The protein below binds the small molecule below.
Small molecule (SMILES): O=C(O)/C=C/C(=O)O

Sequence of chain 1.D:
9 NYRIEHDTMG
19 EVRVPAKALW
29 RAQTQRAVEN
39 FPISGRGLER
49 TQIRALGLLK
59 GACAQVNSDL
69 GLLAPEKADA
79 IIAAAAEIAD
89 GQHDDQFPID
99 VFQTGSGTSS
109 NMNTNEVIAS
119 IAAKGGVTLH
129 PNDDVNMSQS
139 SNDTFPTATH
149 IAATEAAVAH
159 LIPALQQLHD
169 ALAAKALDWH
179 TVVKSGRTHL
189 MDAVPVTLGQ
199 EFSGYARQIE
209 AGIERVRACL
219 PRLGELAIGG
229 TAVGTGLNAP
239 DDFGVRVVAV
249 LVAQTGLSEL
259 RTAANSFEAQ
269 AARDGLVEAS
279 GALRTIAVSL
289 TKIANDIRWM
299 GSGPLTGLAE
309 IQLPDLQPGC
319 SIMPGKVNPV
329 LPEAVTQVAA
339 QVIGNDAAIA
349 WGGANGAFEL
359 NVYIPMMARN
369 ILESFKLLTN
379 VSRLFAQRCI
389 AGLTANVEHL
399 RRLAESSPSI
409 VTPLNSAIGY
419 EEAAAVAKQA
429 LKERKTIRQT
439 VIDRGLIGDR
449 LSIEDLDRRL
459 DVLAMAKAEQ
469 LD

Sequence of chain 1.A:
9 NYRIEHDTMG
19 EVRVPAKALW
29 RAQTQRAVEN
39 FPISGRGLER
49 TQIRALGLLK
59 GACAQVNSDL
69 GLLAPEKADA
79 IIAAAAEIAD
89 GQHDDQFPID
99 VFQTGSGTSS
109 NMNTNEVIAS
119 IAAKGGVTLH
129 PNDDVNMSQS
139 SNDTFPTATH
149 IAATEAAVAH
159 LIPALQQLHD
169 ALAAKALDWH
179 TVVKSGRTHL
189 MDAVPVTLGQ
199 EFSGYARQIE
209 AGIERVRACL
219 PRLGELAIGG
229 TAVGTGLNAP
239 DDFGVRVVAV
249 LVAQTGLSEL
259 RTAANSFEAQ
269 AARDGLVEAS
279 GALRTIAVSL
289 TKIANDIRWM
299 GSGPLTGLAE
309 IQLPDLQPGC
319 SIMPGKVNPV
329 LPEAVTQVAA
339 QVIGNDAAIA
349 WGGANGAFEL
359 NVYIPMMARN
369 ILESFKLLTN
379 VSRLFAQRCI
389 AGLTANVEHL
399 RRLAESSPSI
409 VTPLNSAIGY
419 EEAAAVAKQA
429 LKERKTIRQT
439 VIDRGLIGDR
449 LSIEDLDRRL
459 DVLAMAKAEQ

Binding-site contacts:
Ligand atom C4 contacts residue THR106 of chain 1.C at 3.8 Å.
Ligand atom OXT contacts residue GLY317 of chain 1.A at 3.7 Å.
Ligand atom C6 contacts residue SER138 of chain 1.C at 3.5 Å.
Ligand atom C4 contacts residue GLY317 of chain 1.A at 3.7 Å.
Ligand atom C5 contacts residue SER138 of chain 1.C at 3.6 Å.
Ligand atom OXT contacts residue ASN326 of chain 1.A at 2.7 Å (h-bond).
Ligand atom C contacts residue ASN326 of chain 1.A at 3.8 Å.
Ligand atom C5 contacts residue ASN140 of chain 1.C at 3.2 Å.
Ligand atom O contacts residue HIS187 of chain 1.D at 3.6 Å.
Ligand atom C contacts residue ASN140 of chain 1.C at 3.7 Å.
Ligand atom OXT contacts residue CYS318 of chain 1.A at 3.6 Å.
Ligand atom C4 contacts residue CYS318 of chain 1.A at 2.6 Å (hydrophobic).
Ligand atom O7 contacts residue ILE320 of chain 1.A at 3.7 Å.
Ligand atom O8 contacts residue CYS318 of chain 1.A at 3.4 Å.
Ligand atom C6 contacts residue CYS318 of chain 1.A at 3.0 Å (hydrophobic).
Ligand atom OXT contacts residue THR186 of chain 1.D at 3.6 Å (h-bond).
Ligand atom C4 contacts residue ASN140 of chain 1.C at 3.7 Å.
Ligand atom OXT contacts residue HIS187 of chain 1.D at 3.1 Å.
Ligand atom C6 contacts residue SER139 of chain 1.C at 3.1 Å.
Ligand atom OXT contacts residue LYS324 of chain 1.A at 2.6 Å (salt-bridge).
Ligand atom C contacts residue CYS318 of chain 1.A at 3.2 Å (hydrophobic).
Ligand atom O contacts residue CYS318 of chain 1.A at 3.8 Å.
Ligand atom O8 contacts residue SER319 of chain 1.A at 2.9 Å (h-bond).
Ligand atom C6 contacts residue SER319 of chain 1.A at 3.3 Å.
Ligand atom C contacts residue MET321 of chain 1.A at 3.7 Å (hydrophobic).
Ligand atom O contacts residue LYS324 of chain 1.A at 3.6 Å.
Ligand atom C contacts residue THR186 of chain 1.D at 3.4 Å.
Ligand atom O8 contacts residue THR106 of chain 1.C at 2.8 Å (h-bond).
Ligand atom C contacts residue HIS187 of chain 1.D at 3.4 Å.
Ligand atom O7 contacts residue CYS318 of chain 1.A at 3.5 Å (h-bond).
Ligand atom O contacts residue MET321 of chain 1.A at 3.2 Å.
Ligand atom O7 contacts residue SER139 of chain 1.C at 2.6 Å (h-bond).
Ligand atom O contacts residue ASN140 of chain 1.C at 2.8 Å (h-bond).
Ligand atom C6 contacts residue THR106 of chain 1.C at 3.7 Å.
Ligand atom O7 contacts residue SER138 of chain 1.C at 2.7 Å (h-bond).
Ligand atom C5 contacts residue CYS318 of chain 1.A at 2.5 Å (hydrophobic).
Ligand atom C contacts residue LYS324 of chain 1.A at 3.5 Å.
Ligand atom O contacts residue THR186 of chain 1.D at 2.6 Å (h-bond).
Ligand atom O8 contacts residue SER139 of chain 1.C at 2.7 Å (h-bond).
Ligand atom O7 contacts residue SER319 of chain 1.A at 2.7 Å (h-bond).

Sequence of chain 1.C:
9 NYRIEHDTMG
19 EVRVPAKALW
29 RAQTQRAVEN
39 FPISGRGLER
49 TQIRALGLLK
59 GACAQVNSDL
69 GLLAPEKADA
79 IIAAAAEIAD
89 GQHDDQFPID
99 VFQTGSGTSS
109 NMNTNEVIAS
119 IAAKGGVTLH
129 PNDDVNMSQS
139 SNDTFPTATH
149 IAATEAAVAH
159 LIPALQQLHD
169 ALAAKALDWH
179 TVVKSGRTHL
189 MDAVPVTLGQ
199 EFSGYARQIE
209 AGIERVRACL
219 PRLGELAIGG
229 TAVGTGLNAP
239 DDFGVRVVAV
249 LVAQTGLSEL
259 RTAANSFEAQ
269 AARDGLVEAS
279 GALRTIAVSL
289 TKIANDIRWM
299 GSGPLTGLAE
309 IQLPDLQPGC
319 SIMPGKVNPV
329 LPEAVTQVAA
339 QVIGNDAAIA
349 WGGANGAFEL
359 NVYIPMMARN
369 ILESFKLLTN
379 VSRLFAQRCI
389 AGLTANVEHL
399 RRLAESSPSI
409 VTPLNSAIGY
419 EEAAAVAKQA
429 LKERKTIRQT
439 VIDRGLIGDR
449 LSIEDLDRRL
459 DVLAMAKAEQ